Binding-site contacts:
Ligand atom N22 contacts residue PHE138 of chain 1.A at 3.3 Å (h-bond).
Ligand atom O33 contacts residue SER142 of chain 1.A at 3.4 Å (h-bond).
Ligand atom C21 contacts residue GLU164 of chain 1.A at 3.5 Å.
Ligand atom C19 contacts residue HIS161 of chain 1.A at 3.7 Å.
Ligand atom C27 contacts residue HIS39 of chain 1.A at 3.6 Å.
Ligand atom O01 contacts residue MET163 of chain 1.A at 3.4 Å.
Ligand atom C07 contacts residue GLU164 of chain 1.A at 3.7 Å.
Ligand atom C26 contacts residue CYS143 of chain 1.A at 1.8 Å (hydrophobic).
Ligand atom O12 contacts residue THR188 of chain 1.A at 3.2 Å (h-bond).
Ligand atom O25 contacts residue HIS170 of chain 1.A at 3.5 Å.
Ligand atom C35 contacts residue GLN187 of chain 1.A at 3.4 Å.
Ligand atom C24 contacts residue ASN140 of chain 1.A at 3.7 Å.
Ligand atom C19 contacts residue CYS143 of chain 1.A at 3.2 Å (hydrophobic).
Ligand atom C37 contacts residue MET163 of chain 1.A at 3.5 Å (hydrophobic).
Ligand atom N22 contacts residue GLU164 of chain 1.A at 3.0 Å (salt-bridge).
Ligand atom C09 contacts residue ALA189 of chain 1.A at 3.6 Å (hydrophobic).
Ligand atom C16 contacts residue HIS162 of chain 1.A at 3.6 Å.
Ligand atom C21 contacts residue HIS161 of chain 1.A at 3.6 Å.
Ligand atom C37 contacts residue HIS162 of chain 1.A at 3.7 Å.
Ligand atom C13 contacts residue GLN187 of chain 1.A at 3.5 Å.
Ligand atom O33 contacts residue CYS143 of chain 1.A at 2.1 Å (h-bond).
Ligand atom O25 contacts residue PHE138 of chain 1.A at 3.4 Å.
Ligand atom O01 contacts residue GLU164 of chain 1.A at 2.9 Å (salt-bridge).
Ligand atom O28 contacts residue CYS143 of chain 1.A at 3.6 Å (h-bond).
Ligand atom O25 contacts residue GLU164 of chain 1.A at 3.5 Å.
Ligand atom C11 contacts residue ALA189 of chain 1.A at 3.6 Å (hydrophobic).
Ligand atom N17 contacts residue CYS143 of chain 1.A at 2.8 Å (h-bond).
Ligand atom O32 contacts residue GLY141 of chain 1.A at 2.9 Å (h-bond).
Ligand atom C27 contacts residue CYS143 of chain 1.A at 2.3 Å (hydrophobic).
Ligand atom N04 contacts residue GLU164 of chain 1.A at 2.8 Å (salt-bridge).
Ligand atom O25 contacts residue HIS161 of chain 1.A at 2.6 Å (h-bond).
Ligand atom O30 contacts residue ASN140 of chain 1.A at 3.2 Å (h-bond).
Ligand atom N14 contacts residue GLN187 of chain 1.A at 3.0 Å (h-bond).
Ligand atom C18 contacts residue CYS143 of chain 1.A at 2.6 Å (hydrophobic).
Ligand atom C10 contacts residue ALA189 of chain 1.A at 3.4 Å (hydrophobic).
Ligand atom O12 contacts residue GLN187 of chain 1.A at 3.1 Å (h-bond).
Ligand atom C11 contacts residue THR188 of chain 1.A at 3.5 Å.
Ligand atom N17 contacts residue HIS162 of chain 1.A at 2.9 Å (h-bond).
Ligand atom C05 contacts residue GLN187 of chain 1.A at 3.5 Å.
Ligand atom C15 contacts residue HIS162 of chain 1.A at 3.5 Å.

Sequence of chain 1.A:
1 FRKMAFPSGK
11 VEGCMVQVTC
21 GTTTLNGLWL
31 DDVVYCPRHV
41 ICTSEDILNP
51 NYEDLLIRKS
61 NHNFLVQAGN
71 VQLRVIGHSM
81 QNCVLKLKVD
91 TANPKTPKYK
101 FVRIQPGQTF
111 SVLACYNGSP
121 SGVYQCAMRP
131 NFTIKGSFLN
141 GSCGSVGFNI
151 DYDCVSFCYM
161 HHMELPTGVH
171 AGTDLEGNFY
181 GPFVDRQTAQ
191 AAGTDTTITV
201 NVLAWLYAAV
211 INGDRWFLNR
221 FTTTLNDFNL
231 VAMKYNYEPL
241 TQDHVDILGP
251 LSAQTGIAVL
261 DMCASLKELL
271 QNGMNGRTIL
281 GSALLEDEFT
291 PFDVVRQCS

A small-molecule ligand and the protein it binds are described below.
Small molecule (SMILES): COc1cccc2[nH]c(C(=O)N[C@@H](CC(C)C)C(=O)N[C@@H](C[C@@H]3CCNC3=O)C(=O)COP(=O)(O)O)cc12